Sequence of chain 1.C:
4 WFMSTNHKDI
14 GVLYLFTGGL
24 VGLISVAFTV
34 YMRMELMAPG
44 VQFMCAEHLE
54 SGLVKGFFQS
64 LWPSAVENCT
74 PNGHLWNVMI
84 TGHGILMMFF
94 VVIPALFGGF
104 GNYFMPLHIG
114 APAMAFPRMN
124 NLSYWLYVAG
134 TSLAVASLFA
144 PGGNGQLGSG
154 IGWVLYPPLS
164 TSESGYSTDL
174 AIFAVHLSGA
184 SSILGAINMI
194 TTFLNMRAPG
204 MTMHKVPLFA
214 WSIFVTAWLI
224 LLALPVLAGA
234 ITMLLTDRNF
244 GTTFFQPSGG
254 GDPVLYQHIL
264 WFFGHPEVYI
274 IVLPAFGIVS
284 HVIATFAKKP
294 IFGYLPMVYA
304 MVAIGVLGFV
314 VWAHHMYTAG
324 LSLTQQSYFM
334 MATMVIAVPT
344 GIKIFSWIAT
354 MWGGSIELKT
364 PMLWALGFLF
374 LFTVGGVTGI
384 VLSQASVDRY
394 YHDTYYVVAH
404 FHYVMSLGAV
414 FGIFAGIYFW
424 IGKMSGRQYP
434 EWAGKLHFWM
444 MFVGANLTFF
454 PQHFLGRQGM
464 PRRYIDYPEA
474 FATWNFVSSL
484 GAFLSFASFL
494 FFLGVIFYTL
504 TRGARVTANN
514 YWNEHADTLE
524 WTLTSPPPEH

Sequence of chain 1.D:
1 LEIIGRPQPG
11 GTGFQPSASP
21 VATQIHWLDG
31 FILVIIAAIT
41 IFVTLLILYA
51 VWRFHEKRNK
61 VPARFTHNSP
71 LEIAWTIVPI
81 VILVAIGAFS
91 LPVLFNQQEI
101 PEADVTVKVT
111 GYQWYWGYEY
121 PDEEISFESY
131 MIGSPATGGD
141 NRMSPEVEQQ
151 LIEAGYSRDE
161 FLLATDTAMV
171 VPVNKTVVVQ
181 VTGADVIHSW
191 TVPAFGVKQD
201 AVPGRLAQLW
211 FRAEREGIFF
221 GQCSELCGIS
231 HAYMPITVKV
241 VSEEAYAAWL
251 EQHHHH

This small molecule binds to this protein.
Small molecule (SMILES): CCCCCCCCCCO[C@@H]1O[C@H](CO)[C@@H](O[C@H]2O[C@H](CO)[C@@H](O)[C@H](O)[C@H]2O)[C@H](O)[C@H]1O

Binding-site contacts:
Ligand atom C57 contacts residue HIS67 of chain 1.D at 3.2 Å.
Ligand atom O16 contacts residue PHE65 of chain 1.D at 4.5 Å.
Ligand atom C6 contacts residue PHE65 of chain 1.D at 4.0 Å (hydrophobic).
Ligand atom C4 contacts residue ASN68 of chain 1.D at 3.9 Å.
Ligand atom O61 contacts residue HIS67 of chain 1.D at 3.4 Å (h-bond).
Ligand atom O16 contacts residue TRP355 of chain 1.C at 4.0 Å.
Ligand atom C57 contacts residue PHE65 of chain 1.D at 3.8 Å (hydrophobic).
Ligand atom O16 contacts residue ASN68 of chain 1.D at 4.0 Å.
Ligand atom O7 contacts residue PHE65 of chain 1.D at 4.5 Å.
Ligand atom O49 contacts residue TRP355 of chain 1.C at 4.1 Å.
Ligand atom C6 contacts residue ASN68 of chain 1.D at 4.0 Å.
Ligand atom O5 contacts residue PHE65 of chain 1.D at 4.1 Å.
Ligand atom C4 contacts residue PHE65 of chain 1.D at 3.7 Å (hydrophobic).
Ligand atom O61 contacts residue ASN68 of chain 1.D at 3.0 Å (h-bond).
Ligand atom C6 contacts residue TRP355 of chain 1.C at 4.5 Å (hydrophobic).
Ligand atom C57 contacts residue ASN68 of chain 1.D at 3.7 Å.
Ligand atom O5 contacts residue ASN68 of chain 1.D at 3.0 Å (h-bond).